Sequence of chain 3.A:
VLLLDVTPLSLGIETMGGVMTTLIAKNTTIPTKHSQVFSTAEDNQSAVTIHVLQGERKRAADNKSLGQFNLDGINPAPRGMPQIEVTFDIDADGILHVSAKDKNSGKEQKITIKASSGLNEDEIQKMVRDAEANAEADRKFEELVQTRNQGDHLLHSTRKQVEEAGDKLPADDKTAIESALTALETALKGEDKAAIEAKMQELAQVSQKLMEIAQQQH

Binding-site contacts:
Ligand atom NH2 contacts residue GLN146 of chain 3.A at 3.2 Å (h-bond).
Ligand atom O contacts residue VAL48 of chain 1.A at 3.6 Å.
Ligand atom CZ contacts residue GLN146 of chain 3.A at 3.6 Å.
Ligand atom N contacts residue THR49 of chain 1.A at 2.7 Å (h-bond).
Ligand atom O contacts residue SER39 of chain 1.A at 2.9 Å (h-bond).
Ligand atom CA contacts residue SER39 of chain 1.A at 3.4 Å.
Ligand atom O contacts residue PHE38 of chain 1.A at 3.6 Å.
Ligand atom CZ contacts residue GLN36 of chain 1.A at 3.5 Å.
Ligand atom O contacts residue THR49 of chain 1.A at 3.0 Å (h-bond).
Ligand atom CA contacts residue THR49 of chain 1.A at 3.6 Å.
Ligand atom O contacts residue THR49 of chain 1.A at 3.2 Å (h-bond).
Ligand atom CD contacts residue THR49 of chain 1.A at 3.5 Å.
Ligand atom CG contacts residue PHE38 of chain 1.A at 3.7 Å (hydrophobic).
Ligand atom CB contacts residue THR49 of chain 1.A at 2.9 Å.
Ligand atom CG2 contacts residue MET16 of chain 1.A at 3.1 Å (hydrophobic).
Ligand atom N contacts residue SER39 of chain 1.A at 2.9 Å (h-bond).
Ligand atom NH2 contacts residue THR49 of chain 1.A at 3.5 Å.
Ligand atom CB contacts residue GLU14 of chain 1.A at 3.3 Å.
Ligand atom CA contacts residue THR49 of chain 1.A at 3.5 Å.
Ligand atom CG1 contacts residue SER39 of chain 1.A at 3.7 Å.
Ligand atom NE contacts residue GLN36 of chain 1.A at 3.6 Å (h-bond).
Ligand atom CG contacts residue GLN45 of chain 1.A at 3.7 Å.
Ligand atom C contacts residue THR49 of chain 1.A at 3.6 Å.
Ligand atom CD contacts residue THR49 of chain 1.A at 3.3 Å.
Ligand atom CB contacts residue GLN45 of chain 1.A at 3.5 Å.
Ligand atom NE contacts residue GLN146 of chain 3.A at 3.5 Å (h-bond).
Ligand atom O contacts residue MET16 of chain 1.A at 3.0 Å (h-bond).
Ligand atom C contacts residue THR49 of chain 1.A at 3.7 Å.
Ligand atom O contacts residue GLN150 of chain 3.A at 3.5 Å.
Ligand atom CG2 contacts residue GLN150 of chain 3.A at 3.0 Å.
Ligand atom O contacts residue THR15 of chain 1.A at 3.2 Å.
Ligand atom CB contacts residue PHE38 of chain 1.A at 3.6 Å (hydrophobic).
Ligand atom CB contacts residue ASN70 of chain 1.A at 3.5 Å.
Ligand atom C contacts residue SER39 of chain 1.A at 3.6 Å.
Ligand atom OG contacts residue GLN68 of chain 1.A at 3.3 Å (h-bond).
Ligand atom NH1 contacts residue GLU14 of chain 1.A at 3.7 Å.
Ligand atom NE contacts residue GLU14 of chain 1.A at 2.9 Å (salt-bridge).
Ligand atom NH2 contacts residue GLN36 of chain 1.A at 2.7 Å (h-bond).
Ligand atom CG1 contacts residue THR40 of chain 1.A at 3.4 Å.
Ligand atom CG2 contacts residue ALA41 of chain 1.A at 3.3 Å (hydrophobic).

A small-molecule ligand and the protein it binds are described below.
Small molecule (SMILES): CC[C@H](C)[C@H](NC(=O)[C@@H]1CCCN1C(=O)[C@H](CCCN=C(N)N)NC(=O)[C@@H]1CCCN1C(=O)[C@H](Cc1cnc[nH]1)NC(=O)[C@@H](N)CO)C(=O)N[C@@H](CCCN=C(N)N)C(=O)N[C@H](C(=O)O)C(C)C

Sequence of chain 1.A:
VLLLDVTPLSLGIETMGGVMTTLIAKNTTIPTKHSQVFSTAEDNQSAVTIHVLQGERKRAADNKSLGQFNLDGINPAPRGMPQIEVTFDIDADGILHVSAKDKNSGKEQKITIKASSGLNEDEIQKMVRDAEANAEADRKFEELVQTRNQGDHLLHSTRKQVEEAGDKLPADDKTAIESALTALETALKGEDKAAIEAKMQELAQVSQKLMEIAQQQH